Sequence of chain 2.A:
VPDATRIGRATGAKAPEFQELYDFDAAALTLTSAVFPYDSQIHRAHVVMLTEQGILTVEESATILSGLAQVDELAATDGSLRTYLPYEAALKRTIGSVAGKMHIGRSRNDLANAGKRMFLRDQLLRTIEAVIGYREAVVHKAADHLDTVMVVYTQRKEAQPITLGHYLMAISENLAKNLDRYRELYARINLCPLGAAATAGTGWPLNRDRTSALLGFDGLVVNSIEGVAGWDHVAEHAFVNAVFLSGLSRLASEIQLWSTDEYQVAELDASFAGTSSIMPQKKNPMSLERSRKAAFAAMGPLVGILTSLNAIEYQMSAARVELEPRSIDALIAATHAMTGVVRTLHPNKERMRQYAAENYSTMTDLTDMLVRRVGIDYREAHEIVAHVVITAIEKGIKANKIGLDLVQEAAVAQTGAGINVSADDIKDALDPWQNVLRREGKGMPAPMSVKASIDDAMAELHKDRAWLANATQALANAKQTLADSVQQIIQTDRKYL

Sequence of chain 3.A:
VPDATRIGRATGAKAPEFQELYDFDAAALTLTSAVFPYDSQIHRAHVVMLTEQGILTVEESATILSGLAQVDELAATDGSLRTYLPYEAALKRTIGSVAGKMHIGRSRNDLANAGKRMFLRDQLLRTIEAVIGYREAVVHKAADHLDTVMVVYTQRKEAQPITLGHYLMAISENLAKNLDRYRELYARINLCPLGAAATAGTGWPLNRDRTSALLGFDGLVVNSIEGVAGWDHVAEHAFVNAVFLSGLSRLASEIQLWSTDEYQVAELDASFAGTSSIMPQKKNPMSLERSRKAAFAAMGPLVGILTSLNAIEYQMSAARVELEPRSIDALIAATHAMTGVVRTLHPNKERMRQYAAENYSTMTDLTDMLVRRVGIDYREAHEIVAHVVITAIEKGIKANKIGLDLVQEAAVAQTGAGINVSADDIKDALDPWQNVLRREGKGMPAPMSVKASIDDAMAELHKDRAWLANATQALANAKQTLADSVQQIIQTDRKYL

Binding-site contacts:
Ligand atom C4 contacts residue GLN159 of chain 3.A at 3.7 Å.
Ligand atom O7 contacts residue SER111 of chain 2.A at 2.6 Å (h-bond).
Ligand atom O8 contacts residue SER281 of chain 1.A at 2.9 Å (h-bond).
Ligand atom OXT contacts residue MET283 of chain 1.A at 3.4 Å.
Ligand atom O7 contacts residue ILE282 of chain 1.A at 3.4 Å.
Ligand atom C contacts residue ASN288 of chain 1.A at 3.8 Å.
Ligand atom O8 contacts residue SER280 of chain 1.A at 3.4 Å.
Ligand atom O contacts residue GLN159 of chain 3.A at 3.5 Å (h-bond).
Ligand atom C contacts residue THR158 of chain 3.A at 3.4 Å.
Ligand atom C contacts residue ASN113 of chain 2.A at 3.8 Å.
Ligand atom C contacts residue SER280 of chain 1.A at 3.9 Å.
Ligand atom C contacts residue LYS286 of chain 1.A at 3.6 Å.
Ligand atom C contacts residue MET283 of chain 1.A at 3.3 Å (hydrophobic).
Ligand atom C5 contacts residue ILE282 of chain 1.A at 4.0 Å (hydrophobic).
Ligand atom O contacts residue ASN113 of chain 2.A at 2.9 Å (h-bond).
Ligand atom OXT contacts residue SER280 of chain 1.A at 3.6 Å.
Ligand atom C5 contacts residue SER111 of chain 2.A at 3.6 Å.
Ligand atom C6 contacts residue SER111 of chain 2.A at 3.4 Å.
Ligand atom C6 contacts residue ARG112 of chain 2.A at 3.9 Å.
Ligand atom O7 contacts residue ARG112 of chain 2.A at 2.9 Å (salt-bridge).
Ligand atom O7 contacts residue SER280 of chain 1.A at 3.5 Å (h-bond).
Ligand atom C6 contacts residue ASN113 of chain 2.A at 3.9 Å.
Ligand atom C contacts residue GLN159 of chain 3.A at 3.3 Å.
Ligand atom O7 contacts residue SER281 of chain 1.A at 2.7 Å (h-bond).
Ligand atom C6 contacts residue ILE282 of chain 1.A at 3.9 Å (hydrophobic).
Ligand atom C4 contacts residue ASN113 of chain 2.A at 3.8 Å.
Ligand atom O contacts residue MET283 of chain 1.A at 3.4 Å.
Ligand atom O contacts residue THR158 of chain 3.A at 2.7 Å (h-bond).
Ligand atom OXT contacts residue LYS286 of chain 1.A at 2.7 Å (salt-bridge).
Ligand atom C5 contacts residue ASN113 of chain 2.A at 3.6 Å.
Ligand atom C5 contacts residue SER280 of chain 1.A at 2.8 Å.
Ligand atom OXT contacts residue THR158 of chain 3.A at 3.4 Å (h-bond).
Ligand atom C5 contacts residue MET283 of chain 1.A at 3.9 Å (hydrophobic).
Ligand atom C4 contacts residue SER280 of chain 1.A at 3.2 Å.
Ligand atom O contacts residue LYS286 of chain 1.A at 3.8 Å.
Ligand atom C6 contacts residue SER280 of chain 1.A at 3.0 Å.
Ligand atom C6 contacts residue SER281 of chain 1.A at 3.3 Å.
Ligand atom OXT contacts residue GLN159 of chain 3.A at 3.5 Å (h-bond).
Ligand atom O8 contacts residue ARG112 of chain 2.A at 2.8 Å (salt-bridge).
Ligand atom OXT contacts residue ASN288 of chain 1.A at 2.9 Å (h-bond).

This small molecule binds to this protein.
Small molecule (SMILES): O=C(O)/C=C/C(=O)O

Sequence of chain 1.A:
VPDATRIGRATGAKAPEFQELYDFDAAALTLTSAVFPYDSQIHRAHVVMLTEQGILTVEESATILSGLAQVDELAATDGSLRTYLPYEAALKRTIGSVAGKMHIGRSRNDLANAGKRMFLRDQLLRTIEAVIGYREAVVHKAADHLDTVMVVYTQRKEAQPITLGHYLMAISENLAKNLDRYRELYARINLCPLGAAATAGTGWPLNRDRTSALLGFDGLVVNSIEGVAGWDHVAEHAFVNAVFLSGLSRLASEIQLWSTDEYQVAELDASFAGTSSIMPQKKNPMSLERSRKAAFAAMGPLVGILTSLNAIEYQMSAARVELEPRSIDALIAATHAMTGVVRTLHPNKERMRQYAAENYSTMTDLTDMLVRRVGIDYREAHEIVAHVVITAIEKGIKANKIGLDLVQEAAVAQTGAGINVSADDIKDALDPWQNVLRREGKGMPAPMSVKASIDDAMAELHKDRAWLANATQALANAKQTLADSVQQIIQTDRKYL